A small-molecule ligand and the protein it binds are described below.
Small molecule (SMILES): CC(=O)N[C@@H]1[C@@H](O)[C@H](O)[C@@H](CO)O[C@H]1O

Binding-site contacts:
Ligand atom C4 contacts residue PRO548 of chain 1.A at 4.4 Å (hydrophobic).
Ligand atom O5 contacts residue PRO548 of chain 1.A at 3.9 Å.
Ligand atom N2 contacts residue ASN552 of chain 1.A at 3.0 Å (h-bond).
Ligand atom C6 contacts residue HIS546 of chain 1.A at 4.3 Å.
Ligand atom C4 contacts residue ASN552 of chain 1.A at 4.2 Å.
Ligand atom C2 contacts residue ASN552 of chain 1.A at 2.5 Å.
Ligand atom O5 contacts residue ASN552 of chain 1.A at 2.4 Å (h-bond).
Ligand atom O7 contacts residue ASN552 of chain 1.A at 3.7 Å.
Ligand atom C1 contacts residue ASN552 of chain 1.A at 1.4 Å.
Ligand atom C7 contacts residue GLY549 of chain 1.A at 4.5 Å.
Ligand atom C8 contacts residue PRO548 of chain 1.A at 4.1 Å (hydrophobic).
Ligand atom C1 contacts residue ASP551 of chain 1.A at 4.4 Å.
Ligand atom O7 contacts residue GLY549 of chain 1.A at 3.5 Å.
Ligand atom C2 contacts residue PRO548 of chain 1.A at 3.6 Å (hydrophobic).
Ligand atom C7 contacts residue ASP551 of chain 1.A at 3.5 Å.
Ligand atom O7 contacts residue ASP551 of chain 1.A at 2.7 Å (salt-bridge).
Ligand atom C1 contacts residue PRO548 of chain 1.A at 3.7 Å (hydrophobic).
Ligand atom O7 contacts residue PRO548 of chain 1.A at 2.9 Å (h-bond).
Ligand atom N2 contacts residue ASP551 of chain 1.A at 3.6 Å.
Ligand atom C7 contacts residue PRO548 of chain 1.A at 3.3 Å (hydrophobic).
Ligand atom O6 contacts residue HIS546 of chain 1.A at 3.5 Å (h-bond).
Ligand atom O6 contacts residue ASN552 of chain 1.A at 4.1 Å.
Ligand atom O5 contacts residue HIS546 of chain 1.A at 4.4 Å.
Ligand atom C5 contacts residue ASN552 of chain 1.A at 3.7 Å.
Ligand atom C3 contacts residue ASN552 of chain 1.A at 3.8 Å.
Ligand atom N2 contacts residue PRO548 of chain 1.A at 3.7 Å.
Ligand atom C7 contacts residue ASN552 of chain 1.A at 3.6 Å.
Ligand atom O5 contacts residue GLY547 of chain 1.A at 3.9 Å.

Sequence of chain 1.A:
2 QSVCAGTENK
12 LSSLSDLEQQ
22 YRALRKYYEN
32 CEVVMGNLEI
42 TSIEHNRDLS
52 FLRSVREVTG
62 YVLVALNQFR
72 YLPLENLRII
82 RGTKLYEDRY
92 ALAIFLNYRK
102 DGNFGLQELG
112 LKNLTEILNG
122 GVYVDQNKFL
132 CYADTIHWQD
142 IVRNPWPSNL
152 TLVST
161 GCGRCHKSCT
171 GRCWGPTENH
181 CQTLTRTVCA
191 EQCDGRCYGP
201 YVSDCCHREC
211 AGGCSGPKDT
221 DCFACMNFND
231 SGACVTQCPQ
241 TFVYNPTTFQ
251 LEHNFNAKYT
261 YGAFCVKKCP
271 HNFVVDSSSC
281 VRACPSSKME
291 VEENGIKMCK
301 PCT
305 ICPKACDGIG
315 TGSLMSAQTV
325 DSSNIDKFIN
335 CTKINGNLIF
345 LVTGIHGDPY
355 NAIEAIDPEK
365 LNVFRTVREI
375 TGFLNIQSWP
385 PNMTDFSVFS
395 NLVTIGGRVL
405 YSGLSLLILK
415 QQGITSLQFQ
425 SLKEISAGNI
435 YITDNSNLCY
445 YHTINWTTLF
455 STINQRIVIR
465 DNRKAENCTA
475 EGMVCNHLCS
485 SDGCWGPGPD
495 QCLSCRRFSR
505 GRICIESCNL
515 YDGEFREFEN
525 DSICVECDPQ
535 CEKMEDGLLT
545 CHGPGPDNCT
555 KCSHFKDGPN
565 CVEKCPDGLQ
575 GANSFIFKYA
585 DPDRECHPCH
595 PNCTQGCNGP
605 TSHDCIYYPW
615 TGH